Sequence of chain 1.R:
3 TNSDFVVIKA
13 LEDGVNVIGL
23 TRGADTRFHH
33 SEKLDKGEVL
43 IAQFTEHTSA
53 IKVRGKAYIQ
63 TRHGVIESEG

Sequence of chain 1.S:
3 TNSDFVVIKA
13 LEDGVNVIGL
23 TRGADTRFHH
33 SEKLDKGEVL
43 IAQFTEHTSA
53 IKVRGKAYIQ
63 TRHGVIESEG

Binding-site contacts:
Ligand atom N contacts residue ASP27 of chain 1.S at 3.0 Å (salt-bridge).
Ligand atom O contacts residue THR47 of chain 1.R at 3.6 Å (h-bond).
Ligand atom O contacts residue SER51 of chain 1.S at 2.9 Å (h-bond).
Ligand atom CZ2 contacts residue ILE53 of chain 1.R at 3.9 Å (hydrophobic).
Ligand atom CZ3 contacts residue HIS32 of chain 1.R at 4.0 Å.
Ligand atom CD2 contacts residue THR50 of chain 1.R at 4.0 Å.
Ligand atom C contacts residue THR47 of chain 1.R at 3.4 Å.
Ligand atom NE1 contacts residue ALA44 of chain 1.R at 3.7 Å.
Ligand atom OXT contacts residue THR47 of chain 1.R at 2.5 Å (h-bond).
Ligand atom CB contacts residue THR28 of chain 1.S at 3.5 Å.
Ligand atom OXT contacts residue THR50 of chain 1.R at 2.8 Å (h-bond).
Ligand atom CD1 contacts residue GLN45 of chain 1.R at 3.5 Å.
Ligand atom CE3 contacts residue HIS32 of chain 1.R at 3.9 Å.
Ligand atom CD1 contacts residue THR47 of chain 1.R at 3.8 Å.
Ligand atom O contacts residue ARG24 of chain 1.S at 3.6 Å.
Ligand atom C contacts residue THR50 of chain 1.R at 3.9 Å.
Ligand atom CA contacts residue THR28 of chain 1.S at 3.3 Å.
Ligand atom CE2 contacts residue THR50 of chain 1.R at 4.0 Å.
Ligand atom OXT contacts residue HIS49 of chain 1.R at 3.7 Å.
Ligand atom CA contacts residue GLY25 of chain 1.S at 3.5 Å.
Ligand atom N contacts residue THR28 of chain 1.S at 2.9 Å (h-bond).
Ligand atom CH2 contacts residue GLY21 of chain 1.R at 3.4 Å.
Ligand atom C contacts residue GLY25 of chain 1.S at 3.5 Å.
Ligand atom CZ2 contacts residue THR50 of chain 1.R at 4.0 Å.
Ligand atom CG contacts residue SER51 of chain 1.S at 3.9 Å.
Ligand atom N contacts residue THR23 of chain 1.S at 2.7 Å (h-bond).
Ligand atom C contacts residue SER51 of chain 1.S at 3.6 Å.
Ligand atom CE2 contacts residue GLN45 of chain 1.R at 3.9 Å.
Ligand atom N contacts residue ARG24 of chain 1.S at 3.8 Å.
Ligand atom CB contacts residue THR23 of chain 1.S at 3.8 Å.
Ligand atom O contacts residue GLY25 of chain 1.S at 2.9 Å (h-bond).
Ligand atom CB contacts residue SER51 of chain 1.S at 3.5 Å.
Ligand atom CZ2 contacts residue ALA44 of chain 1.R at 3.9 Å (hydrophobic).
Ligand atom CE2 contacts residue ALA44 of chain 1.R at 3.9 Å (hydrophobic).
Ligand atom NE1 contacts residue GLN45 of chain 1.R at 2.8 Å (h-bond).
Ligand atom N contacts residue GLY25 of chain 1.S at 2.8 Å (h-bond).
Ligand atom OXT contacts residue HIS31 of chain 1.R at 3.9 Å.
Ligand atom CD1 contacts residue SER51 of chain 1.S at 3.6 Å.
Ligand atom CZ3 contacts residue GLY21 of chain 1.R at 3.5 Å.
Ligand atom CA contacts residue THR23 of chain 1.S at 3.8 Å.

This protein binds this small molecule.
Small molecule (SMILES): N[C@@H](Cc1c[nH]c2ccccc12)C(=O)O